Sequence of chain 1.B:
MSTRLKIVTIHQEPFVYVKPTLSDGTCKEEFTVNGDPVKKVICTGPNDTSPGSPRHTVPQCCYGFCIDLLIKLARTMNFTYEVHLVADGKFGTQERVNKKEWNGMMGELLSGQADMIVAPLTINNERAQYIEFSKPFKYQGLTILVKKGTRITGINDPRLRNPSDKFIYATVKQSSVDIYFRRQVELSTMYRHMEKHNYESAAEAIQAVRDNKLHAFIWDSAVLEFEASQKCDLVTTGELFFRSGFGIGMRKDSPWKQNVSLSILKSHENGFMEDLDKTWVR

Binding-site contacts:
Ligand atom OXT contacts residue PRO125 of chain 1.B at 3.8 Å.
Ligand atom N contacts residue PRO125 of chain 1.B at 2.8 Å (h-bond).
Ligand atom OXT contacts residue LEU126 of chain 1.B at 3.6 Å.
Ligand atom N contacts residue SER181 of chain 1.B at 4.1 Å.
Ligand atom N contacts residue THR127 of chain 1.B at 2.9 Å (h-bond).
Ligand atom CA contacts residue PRO125 of chain 1.B at 3.9 Å (hydrophobic).
Ligand atom C contacts residue ARG132 of chain 1.B at 3.6 Å.
Ligand atom O contacts residue SER180 of chain 1.B at 3.4 Å.
Ligand atom O contacts residue SER181 of chain 1.B at 2.7 Å (h-bond).
Ligand atom CA contacts residue SER181 of chain 1.B at 3.6 Å.
Ligand atom N contacts residue PHE251 of chain 1.B at 3.6 Å.
Ligand atom CA contacts residue ASP225 of chain 1.B at 3.4 Å.
Ligand atom O contacts residue PHE93 of chain 1.B at 3.1 Å.
Ligand atom CA contacts residue THR127 of chain 1.B at 3.7 Å.
Ligand atom C contacts residue THR127 of chain 1.B at 3.8 Å.
Ligand atom N contacts residue ASP225 of chain 1.B at 2.8 Å (salt-bridge).
Ligand atom C contacts residue PRO125 of chain 1.B at 4.2 Å (hydrophobic).
Ligand atom OXT contacts residue ARG132 of chain 1.B at 2.8 Å (salt-bridge).
Ligand atom CA contacts residue TRP224 of chain 1.B at 3.8 Å (hydrophobic).
Ligand atom OXT contacts residue PHE93 of chain 1.B at 3.6 Å.
Ligand atom N contacts residue LEU126 of chain 1.B at 4.5 Å.
Ligand atom CA contacts residue PHE93 of chain 1.B at 3.8 Å (hydrophobic).
Ligand atom C contacts residue PHE93 of chain 1.B at 3.5 Å (hydrophobic).
Ligand atom OXT contacts residue SER181 of chain 1.B at 3.8 Å.
Ligand atom O contacts residue ARG132 of chain 1.B at 2.9 Å (salt-bridge).
Ligand atom OXT contacts residue THR127 of chain 1.B at 2.9 Å (h-bond).
Ligand atom N contacts residue PHE93 of chain 1.B at 4.1 Å.
Ligand atom C contacts residue SER181 of chain 1.B at 3.4 Å.

A protein and the small-molecule ligand that binds it are described below.
Small molecule (SMILES): NCC(=O)O